Binding-site contacts:
Ligand atom C1 contacts residue SER84 of chain 1.C at 3.8 Å.
Ligand atom O2 contacts residue ARG247 of chain 1.C at 2.8 Å (salt-bridge).
Ligand atom O3 contacts residue HIS295 of chain 1.C at 2.5 Å (h-bond).
Ligand atom C1 contacts residue ARG247 of chain 1.C at 3.9 Å.
Ligand atom O1 contacts residue NDP1 of chain 1.J at 3.5 Å.
Ligand atom O1 contacts residue SER84 of chain 1.C at 3.4 Å.
Ligand atom O3 contacts residue LEU61 of chain 1.C at 3.3 Å.
Ligand atom O4 contacts residue NDP1 of chain 1.J at 3.6 Å.
Ligand atom C1 contacts residue LEU61 of chain 1.C at 3.9 Å (hydrophobic).
Ligand atom C1 contacts residue GLY86 of chain 1.C at 3.8 Å.
Ligand atom O4 contacts residue MET307 of chain 1.C at 3.9 Å.
Ligand atom O2 contacts residue SER84 of chain 1.C at 3.9 Å.
Ligand atom C1 contacts residue NDP1 of chain 1.J at 3.4 Å.
Ligand atom O1 contacts residue LEU61 of chain 1.C at 4.5 Å.
Ligand atom O4 contacts residue LEU109 of chain 1.C at 3.8 Å.
Ligand atom C3 contacts residue TRP143 of chain 1.D at 3.4 Å (hydrophobic).
Ligand atom O2 contacts residue NDP1 of chain 1.J at 3.7 Å.
Ligand atom C2 contacts residue LEU61 of chain 1.C at 3.5 Å (hydrophobic).
Ligand atom O1 contacts residue VAL85 of chain 1.C at 2.8 Å (h-bond).
Ligand atom C3 contacts residue LEU61 of chain 1.C at 3.1 Å (hydrophobic).
Ligand atom C3 contacts residue SER298 of chain 1.C at 3.9 Å.
Ligand atom O3 contacts residue ARG247 of chain 1.C at 3.0 Å (salt-bridge).
Ligand atom O4 contacts residue LEU61 of chain 1.C at 4.4 Å.
Ligand atom C3 contacts residue NDP1 of chain 1.J at 3.4 Å.
Ligand atom O4 contacts residue SER298 of chain 1.C at 2.7 Å (h-bond).
Ligand atom O4 contacts residue TRP143 of chain 1.D at 4.0 Å.
Ligand atom C1 contacts residue LEU109 of chain 1.C at 4.4 Å (hydrophobic).
Ligand atom O2 contacts residue VAL85 of chain 1.C at 3.5 Å (h-bond).
Ligand atom O1 contacts residue LEU109 of chain 1.C at 3.3 Å.
Ligand atom O1 contacts residue GLY86 of chain 1.C at 4.0 Å.
Ligand atom O3 contacts residue NDP1 of chain 1.J at 3.2 Å.
Ligand atom O2 contacts residue LEU61 of chain 1.C at 4.1 Å.
Ligand atom C2 contacts residue HIS295 of chain 1.C at 3.7 Å.
Ligand atom C2 contacts residue NDP1 of chain 1.J at 3.0 Å.
Ligand atom C1 contacts residue VAL85 of chain 1.C at 3.5 Å (hydrophobic).
Ligand atom O2 contacts residue GLY86 of chain 1.C at 2.9 Å (h-bond).
Ligand atom C2 contacts residue ARG247 of chain 1.C at 4.3 Å.
Ligand atom C3 contacts residue HIS295 of chain 1.C at 4.0 Å.

Sequence of chain 1.C:
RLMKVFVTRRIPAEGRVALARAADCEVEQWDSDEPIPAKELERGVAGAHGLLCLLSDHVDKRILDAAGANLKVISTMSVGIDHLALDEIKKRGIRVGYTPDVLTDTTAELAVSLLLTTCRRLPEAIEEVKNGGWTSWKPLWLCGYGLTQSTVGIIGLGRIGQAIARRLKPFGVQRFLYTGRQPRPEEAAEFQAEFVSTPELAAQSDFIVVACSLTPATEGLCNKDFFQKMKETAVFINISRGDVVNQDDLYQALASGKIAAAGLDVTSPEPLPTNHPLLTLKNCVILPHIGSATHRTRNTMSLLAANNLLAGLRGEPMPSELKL

Sequence of chain 1.D:
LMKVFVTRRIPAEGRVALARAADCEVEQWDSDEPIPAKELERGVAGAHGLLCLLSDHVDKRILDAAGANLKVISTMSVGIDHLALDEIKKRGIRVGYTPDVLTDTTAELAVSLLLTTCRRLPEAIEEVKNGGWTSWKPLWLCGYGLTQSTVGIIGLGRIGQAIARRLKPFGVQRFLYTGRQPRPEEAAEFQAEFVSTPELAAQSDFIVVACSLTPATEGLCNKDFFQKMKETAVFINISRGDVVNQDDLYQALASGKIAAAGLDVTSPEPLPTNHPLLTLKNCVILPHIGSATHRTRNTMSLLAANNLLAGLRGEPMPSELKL

This small molecule binds to this protein.
Small molecule (SMILES): O=C(O)[C@H](O)CO